Sequence of chain 1.B:
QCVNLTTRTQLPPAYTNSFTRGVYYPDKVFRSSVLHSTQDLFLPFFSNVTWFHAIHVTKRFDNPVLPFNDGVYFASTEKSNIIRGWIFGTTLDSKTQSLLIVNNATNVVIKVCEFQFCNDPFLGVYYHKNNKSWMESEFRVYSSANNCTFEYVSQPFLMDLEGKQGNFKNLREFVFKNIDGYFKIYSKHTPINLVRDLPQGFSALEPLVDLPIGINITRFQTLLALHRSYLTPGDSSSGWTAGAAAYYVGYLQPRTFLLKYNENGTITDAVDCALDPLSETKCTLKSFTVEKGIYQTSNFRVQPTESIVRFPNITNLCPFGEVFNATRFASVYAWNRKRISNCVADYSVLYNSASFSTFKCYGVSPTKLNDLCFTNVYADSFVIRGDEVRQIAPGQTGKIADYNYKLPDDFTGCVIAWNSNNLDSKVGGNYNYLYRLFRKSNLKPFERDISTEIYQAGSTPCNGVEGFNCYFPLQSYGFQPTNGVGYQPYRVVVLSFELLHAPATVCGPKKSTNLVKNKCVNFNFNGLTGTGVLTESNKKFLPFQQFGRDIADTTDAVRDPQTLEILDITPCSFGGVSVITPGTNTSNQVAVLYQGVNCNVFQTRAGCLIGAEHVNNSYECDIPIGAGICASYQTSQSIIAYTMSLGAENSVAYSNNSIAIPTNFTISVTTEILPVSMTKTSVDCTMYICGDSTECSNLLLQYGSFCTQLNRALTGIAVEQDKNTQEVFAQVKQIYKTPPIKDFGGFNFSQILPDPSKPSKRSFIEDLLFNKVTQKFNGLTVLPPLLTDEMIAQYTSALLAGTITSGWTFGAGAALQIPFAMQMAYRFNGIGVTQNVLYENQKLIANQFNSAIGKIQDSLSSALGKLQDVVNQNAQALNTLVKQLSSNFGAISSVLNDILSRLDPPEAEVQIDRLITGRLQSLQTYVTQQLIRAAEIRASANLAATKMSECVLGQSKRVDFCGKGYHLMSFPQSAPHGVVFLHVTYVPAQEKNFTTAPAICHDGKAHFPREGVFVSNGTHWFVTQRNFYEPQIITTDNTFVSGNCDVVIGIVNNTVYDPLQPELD

This small molecule binds to this protein.
Small molecule (SMILES): CC(=O)N[C@@H]1[C@@H](O)[C@H](O)[C@@H](CO)O[C@H]1O

Binding-site contacts:
Ligand atom O5 contacts residue ASN1105 of chain 1.B at 2.4 Å (h-bond).
Ligand atom C4 contacts residue ASN1105 of chain 1.B at 4.2 Å.
Ligand atom O7 contacts residue ASN1105 of chain 1.B at 3.8 Å.
Ligand atom C1 contacts residue ASN1105 of chain 1.B at 1.4 Å.
Ligand atom O6 contacts residue GLN926 of chain 1.C at 4.0 Å.
Ligand atom O6 contacts residue ASN1105 of chain 1.B at 4.2 Å.
Ligand atom C2 contacts residue ASN1105 of chain 1.B at 2.5 Å.
Ligand atom C6 contacts residue GLN926 of chain 1.C at 3.7 Å.
Ligand atom C8 contacts residue ASN1105 of chain 1.B at 3.7 Å.
Ligand atom C5 contacts residue ASN1105 of chain 1.B at 3.6 Å.
Ligand atom C3 contacts residue ASN1105 of chain 1.B at 3.8 Å.
Ligand atom C7 contacts residue ASN1105 of chain 1.B at 3.2 Å.
Ligand atom N2 contacts residue ASN1105 of chain 1.B at 2.9 Å (h-bond).

Sequence of chain 1.C:
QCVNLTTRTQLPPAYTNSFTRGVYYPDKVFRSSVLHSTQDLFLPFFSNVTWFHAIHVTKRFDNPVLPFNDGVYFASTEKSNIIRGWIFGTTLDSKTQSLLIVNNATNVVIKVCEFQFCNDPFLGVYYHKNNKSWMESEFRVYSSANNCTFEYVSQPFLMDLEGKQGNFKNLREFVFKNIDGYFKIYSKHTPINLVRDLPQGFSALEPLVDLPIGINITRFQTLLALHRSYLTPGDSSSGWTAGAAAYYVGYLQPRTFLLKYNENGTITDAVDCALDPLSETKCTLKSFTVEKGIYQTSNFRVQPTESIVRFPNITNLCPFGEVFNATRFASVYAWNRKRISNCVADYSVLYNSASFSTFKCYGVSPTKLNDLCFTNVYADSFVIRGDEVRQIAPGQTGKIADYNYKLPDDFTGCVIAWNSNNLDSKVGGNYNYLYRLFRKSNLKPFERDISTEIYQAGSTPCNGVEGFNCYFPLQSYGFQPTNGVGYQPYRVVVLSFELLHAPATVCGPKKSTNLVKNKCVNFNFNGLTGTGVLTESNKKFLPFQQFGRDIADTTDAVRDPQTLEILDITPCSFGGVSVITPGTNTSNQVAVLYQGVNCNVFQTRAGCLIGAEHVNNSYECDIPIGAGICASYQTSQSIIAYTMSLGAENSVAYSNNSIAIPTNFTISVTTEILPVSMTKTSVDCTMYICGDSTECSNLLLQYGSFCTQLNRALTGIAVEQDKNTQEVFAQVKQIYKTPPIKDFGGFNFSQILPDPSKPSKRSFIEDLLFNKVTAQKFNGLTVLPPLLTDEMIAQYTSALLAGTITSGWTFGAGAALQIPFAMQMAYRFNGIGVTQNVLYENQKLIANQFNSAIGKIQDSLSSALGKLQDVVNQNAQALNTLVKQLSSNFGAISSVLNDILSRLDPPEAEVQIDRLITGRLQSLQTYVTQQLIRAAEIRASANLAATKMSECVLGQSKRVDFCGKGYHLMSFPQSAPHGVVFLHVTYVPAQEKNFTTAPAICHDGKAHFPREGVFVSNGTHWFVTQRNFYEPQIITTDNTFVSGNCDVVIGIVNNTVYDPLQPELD